A protein and the small-molecule ligand that binds it are described below.
Small molecule (SMILES): CC(=O)N[C@@H]1[C@@H](O)[C@H](O)[C@@H](CO)O[C@H]1O

Sequence of chain 1.B:
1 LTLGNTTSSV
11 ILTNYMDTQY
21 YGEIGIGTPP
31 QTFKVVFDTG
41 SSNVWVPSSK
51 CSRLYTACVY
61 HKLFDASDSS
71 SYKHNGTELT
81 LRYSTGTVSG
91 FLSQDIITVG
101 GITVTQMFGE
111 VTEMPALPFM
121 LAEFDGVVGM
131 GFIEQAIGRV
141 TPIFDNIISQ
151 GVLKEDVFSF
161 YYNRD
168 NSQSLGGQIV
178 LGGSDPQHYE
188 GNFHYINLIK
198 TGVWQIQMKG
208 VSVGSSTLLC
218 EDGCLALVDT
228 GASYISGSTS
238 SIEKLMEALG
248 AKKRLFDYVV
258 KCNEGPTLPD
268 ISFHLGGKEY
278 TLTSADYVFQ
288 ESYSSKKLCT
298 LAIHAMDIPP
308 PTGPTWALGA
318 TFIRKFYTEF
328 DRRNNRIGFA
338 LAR

Binding-site contacts:
Ligand atom C2 contacts residue ASN75 of chain 1.B at 2.4 Å.
Ligand atom C1 contacts residue THR77 of chain 1.B at 4.0 Å.
Ligand atom O5 contacts residue ASN75 of chain 1.B at 2.5 Å (h-bond).
Ligand atom C5 contacts residue ASN75 of chain 1.B at 3.7 Å.
Ligand atom O7 contacts residue ASN75 of chain 1.B at 4.2 Å.
Ligand atom N2 contacts residue ASN75 of chain 1.B at 2.9 Å (h-bond).
Ligand atom C7 contacts residue ASN75 of chain 1.B at 3.8 Å.
Ligand atom C1 contacts residue ASN75 of chain 1.B at 1.4 Å.
Ligand atom C4 contacts residue ASN75 of chain 1.B at 4.3 Å.
Ligand atom C3 contacts residue ASN75 of chain 1.B at 3.8 Å.
Ligand atom C8 contacts residue ASN75 of chain 1.B at 3.3 Å.